Binding-site contacts:
Ligand atom CAH contacts residue NAP1 of chain 1.L at 3.4 Å.
Ligand atom CAP contacts residue MET213 of chain 1.D at 3.9 Å (hydrophobic).
Ligand atom CAG contacts residue PRO210 of chain 1.D at 3.7 Å (hydrophobic).
Ligand atom CAR contacts residue TRP221 of chain 1.D at 3.3 Å (hydrophobic).
Ligand atom OAK contacts residue PRO210 of chain 1.D at 4.0 Å.
Ligand atom CAJ contacts residue PHE97 of chain 1.D at 3.5 Å (hydrophobic).
Ligand atom CAI contacts residue PHE97 of chain 1.D at 3.8 Å (hydrophobic).
Ligand atom NAT contacts residue PHE171 of chain 1.D at 3.8 Å.
Ligand atom CAJ contacts residue NAP1 of chain 1.L at 3.5 Å.
Ligand atom CAB contacts residue PHE97 of chain 1.D at 3.4 Å (hydrophobic).
Ligand atom SAC contacts residue NAP1 of chain 1.L at 3.2 Å (h-bond).
Ligand atom NAA contacts residue SER95 of chain 1.D at 2.9 Å (h-bond).
Ligand atom CAE contacts residue PHE97 of chain 1.D at 3.6 Å (hydrophobic).
Ligand atom CAR contacts residue CYS168 of chain 1.D at 3.6 Å (hydrophobic).
Ligand atom CAN contacts residue PHE97 of chain 1.D at 3.5 Å (hydrophobic).
Ligand atom CAL contacts residue VAL206 of chain 1.D at 3.8 Å (hydrophobic).
Ligand atom CAD contacts residue PHE97 of chain 1.D at 3.8 Å (hydrophobic).
Ligand atom SAC contacts residue PHE97 of chain 1.D at 4.0 Å.
Ligand atom CAJ contacts residue TYR174 of chain 1.D at 3.3 Å (hydrophobic).
Ligand atom CAN contacts residue MET213 of chain 1.D at 3.5 Å (hydrophobic).
Ligand atom CAJ contacts residue ASP161 of chain 1.D at 3.8 Å.
Ligand atom CAE contacts residue NAP1 of chain 1.L at 3.7 Å.
Ligand atom CAB contacts residue NAP1 of chain 1.L at 3.3 Å.
Ligand atom NAF contacts residue NAP1 of chain 1.L at 2.9 Å (h-bond).
Ligand atom NAF contacts residue TYR174 of chain 1.D at 3.3 Å (h-bond).
Ligand atom CAO contacts residue PHE97 of chain 1.D at 3.4 Å (hydrophobic).
Ligand atom CAQ contacts residue TRP221 of chain 1.D at 3.2 Å (hydrophobic).
Ligand atom CAO contacts residue MET213 of chain 1.D at 3.3 Å (hydrophobic).
Ligand atom CAD contacts residue NAP1 of chain 1.L at 3.6 Å.
Ligand atom CAN contacts residue PRO210 of chain 1.D at 3.7 Å (hydrophobic).
Ligand atom OAK contacts residue NAP1 of chain 1.L at 3.4 Å (h-bond).
Ligand atom NAA contacts residue PHE97 of chain 1.D at 3.4 Å.
Ligand atom NAA contacts residue NAP1 of chain 1.L at 3.2 Å (h-bond).
Ligand atom CAB contacts residue SER95 of chain 1.D at 4.0 Å.
Ligand atom CAI contacts residue NAP1 of chain 1.L at 3.4 Å.
Ligand atom CAG contacts residue NAP1 of chain 1.L at 3.3 Å.
Ligand atom CAS contacts residue PHE171 of chain 1.D at 3.9 Å (hydrophobic).
Ligand atom NAF contacts residue PHE97 of chain 1.D at 3.5 Å.
Ligand atom CAQ contacts residue CYS168 of chain 1.D at 3.3 Å (hydrophobic).
Ligand atom CAE contacts residue TYR174 of chain 1.D at 3.7 Å (hydrophobic).

The protein below binds the small molecule below.
Small molecule (SMILES): N#Cc1ccc(COc2ccc3nc(N)sc3c2)cc1

Sequence of chain 1.D:
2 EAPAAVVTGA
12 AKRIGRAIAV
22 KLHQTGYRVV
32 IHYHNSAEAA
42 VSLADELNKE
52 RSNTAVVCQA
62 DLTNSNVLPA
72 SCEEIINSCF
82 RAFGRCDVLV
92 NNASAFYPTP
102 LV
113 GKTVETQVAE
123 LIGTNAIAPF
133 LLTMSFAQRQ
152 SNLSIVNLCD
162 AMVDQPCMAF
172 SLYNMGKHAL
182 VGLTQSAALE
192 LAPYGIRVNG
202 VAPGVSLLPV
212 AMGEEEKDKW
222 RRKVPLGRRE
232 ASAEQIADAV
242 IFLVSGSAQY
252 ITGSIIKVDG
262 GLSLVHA